Binding-site contacts:
Ligand atom C4 contacts residue ASN200 of chain 2.E at 3.8 Å.
Ligand atom N2 contacts residue ASN200 of chain 2.E at 3.3 Å (h-bond).
Ligand atom C2 contacts residue LEU192 of chain 2.E at 4.3 Å (hydrophobic).
Ligand atom C8 contacts residue VAL205 of chain 2.E at 3.7 Å (hydrophobic).
Ligand atom O5 contacts residue SER197 of chain 2.E at 4.0 Å.
Ligand atom C5 contacts residue ASN200 of chain 2.E at 3.3 Å.
Ligand atom C6 contacts residue ASN200 of chain 2.E at 3.3 Å.
Ligand atom O7 contacts residue ASN200 of chain 2.E at 3.3 Å (h-bond).
Ligand atom C1 contacts residue LEU192 of chain 2.E at 3.9 Å (hydrophobic).
Ligand atom C5 contacts residue SER197 of chain 2.E at 4.2 Å.
Ligand atom N2 contacts residue LEU192 of chain 2.E at 3.5 Å.
Ligand atom C8 contacts residue LEU192 of chain 2.E at 3.7 Å (hydrophobic).
Ligand atom C6 contacts residue SER197 of chain 2.E at 4.3 Å.
Ligand atom O6 contacts residue ASN200 of chain 2.E at 3.0 Å (h-bond).
Ligand atom C2 contacts residue ASN200 of chain 2.E at 2.5 Å.
Ligand atom C6 contacts residue LEU199 of chain 2.E at 4.1 Å (hydrophobic).
Ligand atom C1 contacts residue ASN200 of chain 2.E at 1.4 Å.
Ligand atom C3 contacts residue ASN200 of chain 2.E at 3.7 Å.
Ligand atom C7 contacts residue ASN200 of chain 2.E at 3.6 Å.
Ligand atom O5 contacts residue ASN200 of chain 2.E at 2.5 Å (h-bond).
Ligand atom C7 contacts residue LEU192 of chain 2.E at 3.8 Å (hydrophobic).
Ligand atom O7 contacts residue LYS203 of chain 2.E at 4.0 Å.

Sequence of chain 2.E:
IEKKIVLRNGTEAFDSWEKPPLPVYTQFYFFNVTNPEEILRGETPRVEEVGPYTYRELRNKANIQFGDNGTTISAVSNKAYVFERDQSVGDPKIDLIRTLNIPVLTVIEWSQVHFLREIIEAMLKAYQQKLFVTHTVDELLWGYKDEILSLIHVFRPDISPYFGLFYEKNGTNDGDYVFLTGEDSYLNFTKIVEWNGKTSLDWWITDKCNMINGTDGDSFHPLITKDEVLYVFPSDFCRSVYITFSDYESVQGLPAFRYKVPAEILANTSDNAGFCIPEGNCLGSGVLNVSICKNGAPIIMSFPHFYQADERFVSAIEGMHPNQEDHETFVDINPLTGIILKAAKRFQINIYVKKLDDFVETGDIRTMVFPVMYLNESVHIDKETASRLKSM

This small molecule binds to this protein.
Small molecule (SMILES): CC(=O)N[C@@H]1[C@@H](O)[C@H](O)[C@@H](CO)O[C@H]1O